The small molecule below binds the protein below.
Small molecule (SMILES): CC(=O)N[C@@H]1[C@@H](O)[C@H](O)[C@@H](CO)O[C@H]1O

Binding-site contacts:
Ligand atom C3 contacts residue GLU46 of chain 1.C at 4.1 Å.
Ligand atom C7 contacts residue GLU46 of chain 1.C at 2.9 Å.
Ligand atom O3 contacts residue GLU46 of chain 1.C at 4.2 Å.
Ligand atom O7 contacts residue ASN96 of chain 1.C at 4.5 Å.
Ligand atom C7 contacts residue ASN96 of chain 1.C at 3.7 Å.
Ligand atom C3 contacts residue ASN96 of chain 1.C at 3.6 Å.
Ligand atom C1 contacts residue ASN96 of chain 1.C at 1.5 Å.
Ligand atom O5 contacts residue ASN96 of chain 1.C at 2.6 Å (h-bond).
Ligand atom C2 contacts residue GLU46 of chain 1.C at 3.8 Å.
Ligand atom C8 contacts residue ASN96 of chain 1.C at 4.5 Å.
Ligand atom C4 contacts residue ASN96 of chain 1.C at 4.3 Å.
Ligand atom C2 contacts residue ASN96 of chain 1.C at 2.4 Å.
Ligand atom C8 contacts residue GLU46 of chain 1.C at 3.5 Å.
Ligand atom N2 contacts residue GLU46 of chain 1.C at 3.3 Å (salt-bridge).
Ligand atom N2 contacts residue ASN96 of chain 1.C at 2.6 Å (h-bond).
Ligand atom C5 contacts residue ASN96 of chain 1.C at 3.9 Å.
Ligand atom O7 contacts residue GLU46 of chain 1.C at 2.8 Å (salt-bridge).
Ligand atom C1 contacts residue GLU46 of chain 1.C at 3.9 Å.

Sequence of chain 1.C:
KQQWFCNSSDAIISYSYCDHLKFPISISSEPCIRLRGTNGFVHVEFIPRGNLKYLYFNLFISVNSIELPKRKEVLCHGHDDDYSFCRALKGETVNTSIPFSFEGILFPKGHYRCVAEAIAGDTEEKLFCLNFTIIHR